Binding-site contacts:
Ligand atom CA contacts residue PRO1 of chain 1.C at 2.4 Å (hydrophobic).
Ligand atom O contacts residue ASN105 of chain 1.A at 3.1 Å (h-bond).
Ligand atom C contacts residue ALA104 of chain 1.A at 4.3 Å (hydrophobic).
Ligand atom C contacts residue HIS129 of chain 1.A at 3.8 Å.
Ligand atom C contacts residue ASN105 of chain 1.A at 4.0 Å.
Ligand atom O contacts residue HIS129 of chain 1.A at 3.4 Å.
Ligand atom N contacts residue ASN105 of chain 1.A at 2.8 Å (h-bond).
Ligand atom N contacts residue PRO1 of chain 1.C at 3.6 Å.
Ligand atom O contacts residue GLN66 of chain 1.A at 4.2 Å.
Ligand atom O contacts residue ALA104 of chain 1.A at 3.3 Å.
Ligand atom CA contacts residue ASN105 of chain 1.A at 3.7 Å.
Ligand atom C contacts residue PRO1 of chain 1.C at 1.3 Å (hydrophobic).
Ligand atom C contacts residue GLN66 of chain 1.A at 3.9 Å.
Ligand atom O contacts residue PRO1 of chain 1.C at 2.3 Å (h-bond).

Sequence of chain 1.A:
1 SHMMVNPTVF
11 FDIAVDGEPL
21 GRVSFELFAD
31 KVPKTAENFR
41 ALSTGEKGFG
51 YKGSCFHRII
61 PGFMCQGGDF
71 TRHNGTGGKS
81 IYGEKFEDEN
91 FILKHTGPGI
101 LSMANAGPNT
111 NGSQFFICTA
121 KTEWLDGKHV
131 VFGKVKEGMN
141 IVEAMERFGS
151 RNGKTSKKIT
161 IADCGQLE

A protein and the small-molecule ligand that binds it are described below.
Small molecule (SMILES): NCC(=O)O